Binding-site contacts:
Ligand atom CG contacts residue ASP208 of chain 1.C at 3.6 Å.
Ligand atom CZ contacts residue ILE250 of chain 1.C at 4.3 Å (hydrophobic).
Ligand atom CB contacts residue ASP243 of chain 1.C at 3.9 Å.
Ligand atom CZ contacts residue ASP208 of chain 1.C at 4.2 Å.
Ligand atom CD1 contacts residue ILE250 of chain 1.C at 3.9 Å (hydrophobic).
Ligand atom CD contacts residue ASP208 of chain 1.C at 4.2 Å.
Ligand atom CE2 contacts residue ASP243 of chain 1.C at 4.1 Å.
Ligand atom CB contacts residue HIS216 of chain 1.C at 3.7 Å.
Ligand atom OG contacts residue ASP215 of chain 1.C at 4.3 Å.
Ligand atom CE1 contacts residue SER212 of chain 1.C at 3.5 Å.
Ligand atom OG contacts residue ASP243 of chain 1.C at 2.9 Å (salt-bridge).
Ligand atom CE1 contacts residue ILE250 of chain 1.C at 3.3 Å (hydrophobic).
Ligand atom CD2 contacts residue ASP243 of chain 1.C at 3.8 Å.
Ligand atom CD1 contacts residue SER212 of chain 1.C at 3.6 Å.
Ligand atom CD1 contacts residue SER212 of chain 1.C at 3.7 Å.
Ligand atom CZ contacts residue PHE213 of chain 1.C at 4.0 Å (hydrophobic).
Ligand atom CA contacts residue ASP243 of chain 1.C at 4.1 Å.
Ligand atom NE contacts residue ASP208 of chain 1.C at 3.6 Å (salt-bridge).
Ligand atom CB contacts residue ASP215 of chain 1.C at 3.4 Å.
Ligand atom CE1 contacts residue PHE213 of chain 1.C at 4.0 Å (hydrophobic).
Ligand atom CZ contacts residue LEU247 of chain 1.C at 3.7 Å (hydrophobic).
Ligand atom CZ contacts residue SER212 of chain 1.C at 4.1 Å.
Ligand atom OG contacts residue HIS216 of chain 1.C at 3.6 Å (h-bond).
Ligand atom NH2 contacts residue ASP208 of chain 1.C at 4.2 Å.
Ligand atom CD2 contacts residue PHE209 of chain 1.C at 3.5 Å (hydrophobic).
Ligand atom CG contacts residue PHE209 of chain 1.C at 4.4 Å (hydrophobic).
Ligand atom CD1 contacts residue ILE250 of chain 1.C at 3.4 Å (hydrophobic).
Ligand atom C contacts residue ASP243 of chain 1.C at 4.4 Å.
Ligand atom CB contacts residue SER212 of chain 1.C at 3.9 Å.
Ligand atom NH2 contacts residue GLN204 of chain 1.C at 3.3 Å (h-bond).
Ligand atom CG contacts residue SER212 of chain 1.C at 4.4 Å.
Ligand atom CD1 contacts residue PHE209 of chain 1.C at 3.6 Å (hydrophobic).
Ligand atom O contacts residue ASP215 of chain 1.C at 4.4 Å.
Ligand atom CE2 contacts residue HIS216 of chain 1.C at 3.8 Å.
Ligand atom CE2 contacts residue LEU247 of chain 1.C at 3.7 Å (hydrophobic).
Ligand atom O contacts residue SER212 of chain 1.C at 3.3 Å (h-bond).
Ligand atom CG contacts residue ILE250 of chain 1.C at 3.9 Å (hydrophobic).
Ligand atom OG contacts residue SER212 of chain 1.C at 4.2 Å.
Ligand atom CB contacts residue ILE250 of chain 1.C at 3.9 Å (hydrophobic).
Ligand atom N contacts residue ASP243 of chain 1.C at 3.6 Å.

This small molecule binds to this protein.
Small molecule (SMILES): CC(C)C[C@@H](C=O)NC(=O)[C@H](CCCN=C(N)N)NC(=O)CNC(=O)[C@H](Cc1ccccc1)NC(=O)[C@H](CO)NC(=O)[C@@H](N)CO

Sequence of chain 1.C:
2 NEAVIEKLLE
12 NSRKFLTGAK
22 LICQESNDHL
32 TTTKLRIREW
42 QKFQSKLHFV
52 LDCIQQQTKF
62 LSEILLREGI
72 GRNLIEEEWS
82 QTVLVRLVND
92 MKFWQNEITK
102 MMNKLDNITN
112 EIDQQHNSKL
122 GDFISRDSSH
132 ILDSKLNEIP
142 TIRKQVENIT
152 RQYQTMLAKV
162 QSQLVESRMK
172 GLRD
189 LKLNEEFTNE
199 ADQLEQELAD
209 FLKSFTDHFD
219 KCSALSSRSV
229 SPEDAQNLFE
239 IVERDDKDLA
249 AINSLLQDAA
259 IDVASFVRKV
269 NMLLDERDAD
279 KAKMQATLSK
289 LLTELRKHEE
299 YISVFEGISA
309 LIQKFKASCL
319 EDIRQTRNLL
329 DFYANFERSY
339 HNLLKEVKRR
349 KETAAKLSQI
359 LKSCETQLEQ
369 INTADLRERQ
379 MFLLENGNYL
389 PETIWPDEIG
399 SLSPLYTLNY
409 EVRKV